Binding-site contacts:
Ligand atom C7 contacts residue ALA155 of chain 1.A at 3.5 Å (hydrophobic).
Ligand atom C2 contacts residue MAN1 of chain 1.F at 3.6 Å.
Ligand atom C1 contacts residue THR56 of chain 1.A at 4.1 Å.
Ligand atom O6 contacts residue MET57 of chain 1.A at 3.4 Å (h-bond).
Ligand atom C8 contacts residue GLN23 of chain 1.A at 4.2 Å.
Ligand atom C6 contacts residue PHE20 of chain 1.A at 3.7 Å (hydrophobic).
Ligand atom O6 contacts residue ARG22 of chain 1.A at 4.0 Å.
Ligand atom C6 contacts residue MAN1 of chain 1.D at 2.7 Å.
Ligand atom O6 contacts residue MAN1 of chain 1.D at 1.8 Å.
Ligand atom O7 contacts residue HIS153 of chain 1.A at 4.0 Å.
Ligand atom C3 contacts residue MAN1 of chain 1.F at 3.2 Å.
Ligand atom O7 contacts residue THR154 of chain 1.A at 3.4 Å.
Ligand atom C8 contacts residue HIS153 of chain 1.A at 3.4 Å.
Ligand atom O3 contacts residue MAN1 of chain 1.F at 2.6 Å (h-bond).
Ligand atom C6 contacts residue MET57 of chain 1.A at 4.0 Å (hydrophobic).
Ligand atom O6 contacts residue GLN23 of chain 1.A at 3.3 Å (h-bond).
Ligand atom C2 contacts residue ASN54 of chain 1.A at 2.7 Å.
Ligand atom O7 contacts residue ALA155 of chain 1.A at 2.8 Å (h-bond).
Ligand atom C7 contacts residue THR154 of chain 1.A at 4.1 Å.
Ligand atom O5 contacts residue ASN54 of chain 1.A at 2.4 Å (h-bond).
Ligand atom C5 contacts residue THR56 of chain 1.A at 4.1 Å.
Ligand atom C2 contacts residue LEU158 of chain 1.A at 3.9 Å (hydrophobic).
Ligand atom C5 contacts residue ASN54 of chain 1.A at 3.8 Å.
Ligand atom C8 contacts residue ALA155 of chain 1.A at 3.4 Å (hydrophobic).
Ligand atom C8 contacts residue THR154 of chain 1.A at 4.1 Å.
Ligand atom N2 contacts residue ASN54 of chain 1.A at 3.0 Å (h-bond).
Ligand atom O7 contacts residue GLN23 of chain 1.A at 3.8 Å.
Ligand atom C1 contacts residue ASN54 of chain 1.A at 1.8 Å.
Ligand atom C6 contacts residue ALA155 of chain 1.A at 3.3 Å (hydrophobic).
Ligand atom O5 contacts residue MET57 of chain 1.A at 3.8 Å.
Ligand atom C5 contacts residue MAN1 of chain 1.D at 4.0 Å.
Ligand atom O7 contacts residue ASN54 of chain 1.A at 4.0 Å.
Ligand atom C6 contacts residue LEU158 of chain 1.A at 3.9 Å (hydrophobic).
Ligand atom O4 contacts residue LEU158 of chain 1.A at 3.5 Å.
Ligand atom O6 contacts residue ALA155 of chain 1.A at 3.6 Å.
Ligand atom C3 contacts residue ASN54 of chain 1.A at 4.0 Å.
Ligand atom C7 contacts residue HIS153 of chain 1.A at 3.9 Å.
Ligand atom C7 contacts residue ASN54 of chain 1.A at 3.7 Å.
Ligand atom O7 contacts residue LEU158 of chain 1.A at 3.5 Å.
Ligand atom C8 contacts residue ARG22 of chain 1.A at 3.6 Å.

This small molecule binds to this protein.
Small molecule (SMILES): CC(=O)N[C@H]1[C@H](O[C@H]2[C@H](O)[C@@H](NC(C)=O)CO[C@@H]2CO)O[C@H](CO)[C@@H](O[C@@H]2O[C@H](CO)[C@@H](O)[C@H](O)[C@@H]2O)[C@@H]1O

Sequence of chain 1.A:
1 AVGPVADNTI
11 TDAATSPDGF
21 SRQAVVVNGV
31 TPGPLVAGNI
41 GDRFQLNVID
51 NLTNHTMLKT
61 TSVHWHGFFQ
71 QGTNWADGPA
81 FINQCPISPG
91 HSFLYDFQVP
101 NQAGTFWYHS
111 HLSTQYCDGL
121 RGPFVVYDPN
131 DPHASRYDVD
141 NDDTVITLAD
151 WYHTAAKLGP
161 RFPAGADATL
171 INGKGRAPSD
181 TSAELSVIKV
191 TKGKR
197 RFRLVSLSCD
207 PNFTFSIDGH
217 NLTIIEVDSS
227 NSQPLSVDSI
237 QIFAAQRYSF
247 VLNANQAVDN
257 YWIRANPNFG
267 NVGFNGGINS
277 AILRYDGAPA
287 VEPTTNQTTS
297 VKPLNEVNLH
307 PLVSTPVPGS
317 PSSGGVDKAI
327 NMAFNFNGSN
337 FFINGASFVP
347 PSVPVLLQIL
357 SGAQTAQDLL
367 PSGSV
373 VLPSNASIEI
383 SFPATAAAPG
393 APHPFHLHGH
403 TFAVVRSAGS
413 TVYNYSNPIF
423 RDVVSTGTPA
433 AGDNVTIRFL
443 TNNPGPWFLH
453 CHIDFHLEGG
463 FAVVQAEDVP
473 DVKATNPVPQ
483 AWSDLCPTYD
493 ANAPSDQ